This small molecule binds to this protein.
Small molecule (SMILES): C=C1CCCC2=NC[C@H](C)[C@@H](C)C[C@@]23CCC([C@@H]2C[C@H](C)C(=O)O2)=C(C)[C@@H]3/C=C(\C)[C@@H](O)C[C@@H]2CC[C@@]3(CC[C@@]4(O[C@@H](CC[C@@]4(C)O)C1)O3)O2

Binding-site contacts:
Ligand atom C51 contacts residue TYR204 of chain 1.C at 3.9 Å (hydrophobic).
Ligand atom C13 contacts residue TYR64 of chain 1.B at 3.5 Å (hydrophobic).
Ligand atom C9 contacts residue TYR102 of chain 1.C at 3.7 Å (hydrophobic).
Ligand atom C7 contacts residue TYR102 of chain 1.C at 3.8 Å (hydrophobic).
Ligand atom C33 contacts residue TRP156 of chain 1.C at 3.7 Å (hydrophobic).
Ligand atom C81 contacts residue CYS199 of chain 1.C at 3.7 Å (hydrophobic).
Ligand atom C4 contacts residue GLN47 of chain 1.B at 3.9 Å.
Ligand atom C36 contacts residue ILE127 of chain 1.B at 3.6 Å (hydrophobic).
Ligand atom C80 contacts residue CYS200 of chain 1.C at 3.5 Å (hydrophobic).
Ligand atom O1 contacts residue TYR197 of chain 1.C at 3.2 Å (h-bond).
Ligand atom C22 contacts residue TYR204 of chain 1.C at 3.9 Å (hydrophobic).
Ligand atom C10 contacts residue TYR102 of chain 1.C at 3.9 Å (hydrophobic).
Ligand atom O6 contacts residue LYS152 of chain 1.C at 2.8 Å (salt-bridge).
Ligand atom C50 contacts residue VAL157 of chain 1.C at 3.3 Å (hydrophobic).
Ligand atom C37 contacts residue ILE127 of chain 1.B at 3.9 Å (hydrophobic).
Ligand atom C80 contacts residue CYS199 of chain 1.C at 3.6 Å (hydrophobic).
Ligand atom C80 contacts residue TYR204 of chain 1.C at 3.4 Å (hydrophobic).
Ligand atom C49 contacts residue VAL157 of chain 1.C at 3.5 Å (hydrophobic).
Ligand atom C30 contacts residue TYR102 of chain 1.C at 3.3 Å (hydrophobic).
Ligand atom C28 contacts residue TYR197 of chain 1.C at 3.6 Å (hydrophobic).
Ligand atom C14 contacts residue TYR64 of chain 1.B at 3.8 Å (hydrophobic).
Ligand atom C38 contacts residue ILE127 of chain 1.B at 3.9 Å (hydrophobic).
Ligand atom C3 contacts residue GLN47 of chain 1.B at 3.5 Å.
Ligand atom C10 contacts residue TRP156 of chain 1.C at 3.6 Å (hydrophobic).
Ligand atom C35 contacts residue ILE127 of chain 1.B at 3.7 Å (hydrophobic).
Ligand atom C8 contacts residue TYR64 of chain 1.B at 3.6 Å (hydrophobic).
Ligand atom C22 contacts residue TYR197 of chain 1.C at 3.5 Å (hydrophobic).
Ligand atom C7 contacts residue GLN47 of chain 1.B at 3.5 Å.
Ligand atom C35 contacts residue TRP156 of chain 1.C at 3.8 Å (hydrophobic).
Ligand atom C53 contacts residue ARG88 of chain 1.B at 3.4 Å.
Ligand atom C30 contacts residue TRP156 of chain 1.C at 3.2 Å (hydrophobic).
Ligand atom C34 contacts residue TRP156 of chain 1.C at 3.4 Å (hydrophobic).
Ligand atom N31 contacts residue TRP156 of chain 1.C at 2.8 Å (h-bond).
Ligand atom O44 contacts residue TYR204 of chain 1.C at 3.5 Å (h-bond).
Ligand atom C9 contacts residue TYR64 of chain 1.B at 3.6 Å (hydrophobic).
Ligand atom O52 contacts residue TYR204 of chain 1.C at 2.6 Å (h-bond).
Ligand atom C3 contacts residue TYR64 of chain 1.B at 3.2 Å (hydrophobic).
Ligand atom C6 contacts residue TYR204 of chain 1.C at 3.7 Å (hydrophobic).
Ligand atom C30 contacts residue SER155 of chain 1.C at 3.2 Å.
Ligand atom C6 contacts residue TRP156 of chain 1.C at 3.6 Å (hydrophobic).

Sequence of chain 1.B:
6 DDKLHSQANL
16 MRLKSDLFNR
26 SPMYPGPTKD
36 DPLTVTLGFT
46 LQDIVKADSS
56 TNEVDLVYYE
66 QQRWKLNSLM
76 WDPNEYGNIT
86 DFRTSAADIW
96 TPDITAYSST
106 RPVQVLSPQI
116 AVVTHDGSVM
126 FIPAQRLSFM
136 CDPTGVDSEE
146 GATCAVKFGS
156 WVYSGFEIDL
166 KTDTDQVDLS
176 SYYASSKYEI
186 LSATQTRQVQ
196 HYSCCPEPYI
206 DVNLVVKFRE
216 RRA

Sequence of chain 1.C:
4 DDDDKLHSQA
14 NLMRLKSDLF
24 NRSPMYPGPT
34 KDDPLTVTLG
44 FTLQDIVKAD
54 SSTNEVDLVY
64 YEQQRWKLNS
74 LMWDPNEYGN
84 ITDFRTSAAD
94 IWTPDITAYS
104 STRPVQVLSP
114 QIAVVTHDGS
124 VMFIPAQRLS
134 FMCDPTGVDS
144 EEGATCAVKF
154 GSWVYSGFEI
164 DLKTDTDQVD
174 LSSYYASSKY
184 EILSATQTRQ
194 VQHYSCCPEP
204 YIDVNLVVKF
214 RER